The small molecule below binds the protein below.
Small molecule (SMILES): Nc1ccn([C@H]2C[C@H](O)[C@@H](COP(=O)(O)NP(=O)(O)OP(=O)(O)O)O2)c(=O)n1

Sequence of chain 1.A:
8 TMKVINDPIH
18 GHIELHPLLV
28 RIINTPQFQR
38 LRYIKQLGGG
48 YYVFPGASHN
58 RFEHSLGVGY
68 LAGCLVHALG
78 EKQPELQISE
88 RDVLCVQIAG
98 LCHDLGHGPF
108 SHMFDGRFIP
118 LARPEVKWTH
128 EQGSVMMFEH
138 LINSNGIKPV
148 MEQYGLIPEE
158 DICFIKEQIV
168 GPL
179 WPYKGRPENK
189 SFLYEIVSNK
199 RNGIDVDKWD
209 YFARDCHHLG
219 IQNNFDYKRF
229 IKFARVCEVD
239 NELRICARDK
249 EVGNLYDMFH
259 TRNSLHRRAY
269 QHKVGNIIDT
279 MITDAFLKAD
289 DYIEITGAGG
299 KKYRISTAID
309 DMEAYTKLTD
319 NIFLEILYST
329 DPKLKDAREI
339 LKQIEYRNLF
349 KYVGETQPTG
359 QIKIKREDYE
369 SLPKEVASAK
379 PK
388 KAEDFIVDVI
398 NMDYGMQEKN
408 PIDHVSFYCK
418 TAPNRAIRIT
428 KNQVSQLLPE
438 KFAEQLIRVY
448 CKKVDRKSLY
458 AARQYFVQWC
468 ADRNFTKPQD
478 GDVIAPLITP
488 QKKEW

Binding-site contacts:
Ligand atom PA contacts residue FE1 of chain 1.C at 3.0 Å.
Ligand atom O1B contacts residue MG1 of chain 1.E at 2.5 Å.
Ligand atom O2A contacts residue ASP205 of chain 1.A at 3.0 Å (salt-bridge).
Ligand atom O2G contacts residue ARG260 of chain 1.A at 3.5 Å (salt-bridge).
Ligand atom O3B contacts residue MG1 of chain 1.E at 3.5 Å.
Ligand atom O4' contacts residue HIS109 of chain 1.A at 2.9 Å.
Ligand atom O2B contacts residue HIS109 of chain 1.A at 3.4 Å.
Ligand atom C6 contacts residue HIS109 of chain 1.A at 3.4 Å.
Ligand atom O3' contacts residue GLN43 of chain 1.A at 3.0 Å (h-bond).
Ligand atom O1G contacts residue TYR209 of chain 1.A at 2.4 Å (h-bond).
Ligand atom O2A contacts residue ARG58 of chain 1.A at 3.0 Å (salt-bridge).
Ligand atom O4' contacts residue ARG58 of chain 1.A at 3.2 Å (salt-bridge).
Ligand atom PB contacts residue MG1 of chain 1.E at 3.5 Å.
Ligand atom C5' contacts residue HIS109 of chain 1.A at 3.5 Å.
Ligand atom O2A contacts residue ASP101 of chain 1.A at 2.8 Å (salt-bridge).
Ligand atom O1B contacts residue ASP205 of chain 1.A at 3.5 Å (salt-bridge).
Ligand atom O1A contacts residue FE1 of chain 1.C at 3.5 Å.
Ligand atom PA contacts residue ARG58 of chain 1.A at 3.5 Å.
Ligand atom O3' contacts residue ASP213 of chain 1.A at 2.7 Å (salt-bridge).
Ligand atom O1G contacts residue LYS206 of chain 1.A at 3.5 Å (salt-bridge).
Ligand atom O1A contacts residue HIS104 of chain 1.A at 3.0 Å (h-bond).
Ligand atom N3A contacts residue ASP205 of chain 1.A at 2.7 Å (salt-bridge).
Ligand atom PB contacts residue ASP205 of chain 1.A at 3.5 Å.
Ligand atom O3G contacts residue LYS206 of chain 1.A at 3.1 Å (salt-bridge).
Ligand atom N1 contacts residue HIS109 of chain 1.A at 3.3 Å.
Ligand atom O2A contacts residue FE1 of chain 1.C at 2.0 Å.
Ligand atom O5' contacts residue HIS109 of chain 1.A at 2.8 Å (h-bond).
Ligand atom N4 contacts residue GLN269 of chain 1.A at 3.3 Å (h-bond).
Ligand atom O1A contacts residue MN1 of chain 1.D at 2.1 Å.
Ligand atom PG contacts residue MG1 of chain 1.E at 3.5 Å.
Ligand atom O5' contacts residue ARG58 of chain 1.A at 3.5 Å (salt-bridge).
Ligand atom O1G contacts residue ARG260 of chain 1.A at 3.1 Å (salt-bridge).
Ligand atom PA contacts residue MN1 of chain 1.D at 3.2 Å.
Ligand atom C3' contacts residue TYR209 of chain 1.A at 3.5 Å (hydrophobic).
Ligand atom O3' contacts residue TYR209 of chain 1.A at 3.4 Å.
Ligand atom O2A contacts residue HIS61 of chain 1.A at 3.0 Å (h-bond).
Ligand atom O1A contacts residue ASP101 of chain 1.A at 2.8 Å (salt-bridge).
Ligand atom C4' contacts residue ARG58 of chain 1.A at 3.5 Å.
Ligand atom O3G contacts residue MG1 of chain 1.E at 2.2 Å.
Ligand atom O1A contacts residue HIS127 of chain 1.A at 2.7 Å (h-bond).